Binding-site contacts:
Ligand atom C1 contacts residue ASN616 of chain 1.B at 3.6 Å.
Ligand atom C8 contacts residue ASN616 of chain 1.B at 3.1 Å.
Ligand atom C8 contacts residue THR618 of chain 1.B at 4.1 Å.
Ligand atom N2 contacts residue ASN616 of chain 1.B at 2.9 Å (h-bond).
Ligand atom C7 contacts residue THR618 of chain 1.B at 4.4 Å.
Ligand atom O7 contacts residue THR618 of chain 1.B at 4.1 Å.
Ligand atom O7 contacts residue ASN616 of chain 1.B at 3.7 Å.
Ligand atom C2 contacts residue ASN616 of chain 1.B at 3.8 Å.
Ligand atom C7 contacts residue ASN616 of chain 1.B at 3.0 Å.

The protein below binds the small molecule below.
Small molecule (SMILES): CC(=O)N[C@@H]1[C@@H](O)[C@H](O)[C@@H](CO)O[C@H]1O

Sequence of chain 1.B:
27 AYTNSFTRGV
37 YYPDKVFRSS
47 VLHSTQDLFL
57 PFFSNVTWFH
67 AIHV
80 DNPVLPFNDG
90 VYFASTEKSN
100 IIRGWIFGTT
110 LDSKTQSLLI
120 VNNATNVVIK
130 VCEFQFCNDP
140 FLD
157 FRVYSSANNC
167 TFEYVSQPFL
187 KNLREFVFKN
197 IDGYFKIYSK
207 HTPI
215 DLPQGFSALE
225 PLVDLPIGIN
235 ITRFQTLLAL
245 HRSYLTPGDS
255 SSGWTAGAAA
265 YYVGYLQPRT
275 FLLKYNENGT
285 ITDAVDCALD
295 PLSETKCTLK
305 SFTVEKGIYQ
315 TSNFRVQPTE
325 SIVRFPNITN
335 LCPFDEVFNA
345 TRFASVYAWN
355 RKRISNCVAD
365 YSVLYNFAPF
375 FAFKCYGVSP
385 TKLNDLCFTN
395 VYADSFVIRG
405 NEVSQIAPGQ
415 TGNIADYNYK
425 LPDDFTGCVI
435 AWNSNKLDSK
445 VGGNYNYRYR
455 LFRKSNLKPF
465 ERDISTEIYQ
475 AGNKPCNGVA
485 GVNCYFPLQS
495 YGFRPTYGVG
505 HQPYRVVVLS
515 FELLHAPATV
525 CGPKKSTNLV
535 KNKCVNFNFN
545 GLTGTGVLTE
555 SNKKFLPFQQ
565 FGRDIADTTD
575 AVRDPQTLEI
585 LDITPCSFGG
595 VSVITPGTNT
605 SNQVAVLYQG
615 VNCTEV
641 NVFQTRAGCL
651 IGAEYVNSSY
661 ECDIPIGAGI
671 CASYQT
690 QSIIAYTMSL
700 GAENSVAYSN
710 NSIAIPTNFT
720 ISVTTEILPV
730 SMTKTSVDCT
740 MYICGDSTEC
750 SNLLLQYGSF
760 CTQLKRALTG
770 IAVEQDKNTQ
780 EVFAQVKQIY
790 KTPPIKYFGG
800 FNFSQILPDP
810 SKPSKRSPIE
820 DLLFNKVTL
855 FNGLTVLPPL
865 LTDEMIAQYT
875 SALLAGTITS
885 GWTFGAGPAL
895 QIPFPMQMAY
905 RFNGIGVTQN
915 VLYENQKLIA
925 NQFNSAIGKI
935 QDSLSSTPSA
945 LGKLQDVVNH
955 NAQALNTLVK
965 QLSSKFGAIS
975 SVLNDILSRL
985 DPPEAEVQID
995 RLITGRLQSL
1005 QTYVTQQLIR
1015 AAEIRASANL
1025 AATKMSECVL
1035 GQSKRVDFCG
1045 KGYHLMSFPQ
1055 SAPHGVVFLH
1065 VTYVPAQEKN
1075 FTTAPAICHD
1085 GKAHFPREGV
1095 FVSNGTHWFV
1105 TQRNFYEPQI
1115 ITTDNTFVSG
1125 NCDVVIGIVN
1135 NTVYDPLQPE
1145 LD